Binding-site contacts:
Ligand atom O4 contacts residue GLY99 of chain 1.A at 3.3 Å (h-bond).
Ligand atom O1 contacts residue ALA30 of chain 1.B at 4.4 Å.
Ligand atom O4 contacts residue GLY98 of chain 1.A at 4.0 Å.
Ligand atom C6 contacts residue ASP81 of chain 1.A at 3.3 Å.
Ligand atom C1 contacts residue ALA30 of chain 1.B at 3.7 Å (hydrophobic).
Ligand atom C5 contacts residue PHE123 of chain 1.A at 3.7 Å (hydrophobic).
Ligand atom O6 contacts residue ASP81 of chain 1.A at 2.8 Å (salt-bridge).
Ligand atom C4 contacts residue GLY99 of chain 1.A at 3.7 Å.
Ligand atom C3 contacts residue GLY99 of chain 1.A at 3.9 Å.
Ligand atom C2 contacts residue ALA30 of chain 1.B at 4.4 Å (hydrophobic).
Ligand atom C4 contacts residue ASN125 of chain 1.A at 4.0 Å.
Ligand atom O5 contacts residue GLY29 of chain 1.B at 3.9 Å.
Ligand atom O4 contacts residue ASP81 of chain 1.A at 2.6 Å (salt-bridge).
Ligand atom O2 contacts residue ASN39 of chain 1.A at 4.3 Å.
Ligand atom O6 contacts residue ALA30 of chain 1.B at 3.0 Å (h-bond).
Ligand atom C4 contacts residue ASP81 of chain 1.A at 3.5 Å.
Ligand atom C5 contacts residue ALA30 of chain 1.B at 3.9 Å (hydrophobic).
Ligand atom C6 contacts residue GLU31 of chain 1.B at 3.9 Å.
Ligand atom O6 contacts residue GLY29 of chain 1.B at 3.2 Å.
Ligand atom O3 contacts residue GLY99 of chain 1.A at 2.9 Å (h-bond).
Ligand atom C6 contacts residue ALA80 of chain 1.A at 3.6 Å (hydrophobic).
Ligand atom O4 contacts residue PHE123 of chain 1.A at 3.5 Å.
Ligand atom C3 contacts residue ASN125 of chain 1.A at 4.0 Å.
Ligand atom O2 contacts residue ALA30 of chain 1.B at 3.9 Å.
Ligand atom C6 contacts residue ALA30 of chain 1.B at 3.8 Å (hydrophobic).
Ligand atom O2 contacts residue GLY98 of chain 1.A at 4.2 Å.
Ligand atom O3 contacts residue GLY98 of chain 1.A at 3.9 Å.
Ligand atom O2 contacts residue GLY29 of chain 1.B at 3.7 Å.
Ligand atom C5 contacts residue ASP81 of chain 1.A at 4.0 Å.
Ligand atom C4 contacts residue PHE123 of chain 1.A at 4.3 Å (hydrophobic).
Ligand atom O5 contacts residue GLU31 of chain 1.B at 4.3 Å.
Ligand atom O6 contacts residue THR28 of chain 1.B at 4.4 Å.
Ligand atom C4 contacts residue GLY98 of chain 1.A at 4.2 Å.
Ligand atom O3 contacts residue ASN125 of chain 1.A at 4.0 Å.
Ligand atom O5 contacts residue ALA30 of chain 1.B at 2.9 Å (h-bond).
Ligand atom C6 contacts residue GLY29 of chain 1.B at 4.4 Å.
Ligand atom O6 contacts residue ALA80 of chain 1.A at 3.4 Å.
Ligand atom O6 contacts residue GLU31 of chain 1.B at 3.0 Å (salt-bridge).
Ligand atom C6 contacts residue PHE123 of chain 1.A at 3.7 Å (hydrophobic).
Ligand atom O4 contacts residue ASN125 of chain 1.A at 2.9 Å (h-bond).

Sequence of chain 1.B:
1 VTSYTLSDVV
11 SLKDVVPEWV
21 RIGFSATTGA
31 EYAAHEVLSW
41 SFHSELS

This protein binds this small molecule.
Small molecule (SMILES): OC[C@H]1O[C@H](O)[C@@H](O)[C@@H](O)[C@@H]1O

Sequence of chain 1.A:
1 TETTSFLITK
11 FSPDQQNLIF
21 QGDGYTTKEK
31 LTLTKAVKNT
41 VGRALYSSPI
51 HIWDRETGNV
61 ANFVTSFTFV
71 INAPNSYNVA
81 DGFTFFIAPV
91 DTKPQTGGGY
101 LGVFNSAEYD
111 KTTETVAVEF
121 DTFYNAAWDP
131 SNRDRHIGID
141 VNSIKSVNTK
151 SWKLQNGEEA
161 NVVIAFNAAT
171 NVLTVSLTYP